Sequence of chain 1.B:
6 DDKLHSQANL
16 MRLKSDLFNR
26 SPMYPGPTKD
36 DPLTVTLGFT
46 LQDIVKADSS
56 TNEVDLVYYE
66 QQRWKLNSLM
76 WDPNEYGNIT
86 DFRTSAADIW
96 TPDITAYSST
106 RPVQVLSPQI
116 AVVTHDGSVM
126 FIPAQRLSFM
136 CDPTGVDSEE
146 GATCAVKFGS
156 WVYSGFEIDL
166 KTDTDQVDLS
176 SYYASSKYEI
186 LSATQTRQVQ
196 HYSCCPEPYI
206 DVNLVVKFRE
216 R

Binding-site contacts:
Ligand atom C7 contacts residue GLY82 of chain 1.B at 4.3 Å.
Ligand atom C5 contacts residue ASN79 of chain 1.B at 4.0 Å.
Ligand atom O5 contacts residue ASN79 of chain 1.B at 4.2 Å.
Ligand atom N2 contacts residue ASN83 of chain 1.B at 2.9 Å (h-bond).
Ligand atom O7 contacts residue ASN83 of chain 1.B at 3.4 Å (h-bond).
Ligand atom C5 contacts residue ASN83 of chain 1.B at 3.6 Å.
Ligand atom O5 contacts residue ASN83 of chain 1.B at 2.4 Å (h-bond).
Ligand atom O7 contacts residue GLY82 of chain 1.B at 4.2 Å.
Ligand atom C7 contacts residue ASN83 of chain 1.B at 3.3 Å.
Ligand atom C2 contacts residue ASN83 of chain 1.B at 2.6 Å.
Ligand atom C8 contacts residue ASN83 of chain 1.B at 4.4 Å.
Ligand atom C1 contacts residue ASN83 of chain 1.B at 1.4 Å.
Ligand atom C3 contacts residue ASN83 of chain 1.B at 3.7 Å.
Ligand atom C4 contacts residue ASN83 of chain 1.B at 4.2 Å.
Ligand atom C8 contacts residue GLY82 of chain 1.B at 3.7 Å.
Ligand atom C1 contacts residue ASN79 of chain 1.B at 4.4 Å.
Ligand atom O7 contacts residue ASN79 of chain 1.B at 4.2 Å.

A small-molecule ligand and the protein it binds are described below.
Small molecule (SMILES): CC(=O)N[C@@H]1[C@@H](O)[C@H](O)[C@@H](CO)O[C@H]1O